Binding-site contacts:
Ligand atom CAF contacts residue ALA43 of chain 1.B at 3.9 Å (hydrophobic).
Ligand atom CAK contacts residue TYR95 of chain 1.B at 3.5 Å (hydrophobic).
Ligand atom CAV contacts residue ILE42 of chain 1.B at 3.7 Å (hydrophobic).
Ligand atom CAD contacts residue PHE36 of chain 1.B at 4.0 Å (hydrophobic).
Ligand atom CAU contacts residue TYR95 of chain 1.B at 3.6 Å (hydrophobic).
Ligand atom CAA contacts residue PHE33 of chain 1.B at 3.8 Å (hydrophobic).
Ligand atom CAA contacts residue PHE34 of chain 1.B at 3.7 Å (hydrophobic).
Ligand atom NAP contacts residue EDO1 of chain 1.F at 2.8 Å (h-bond).
Ligand atom CAA contacts residue VAL38 of chain 1.B at 3.8 Å (hydrophobic).
Ligand atom CAI contacts residue ASN89 of chain 1.B at 3.2 Å.
Ligand atom CAD contacts residue PRO37 of chain 1.B at 3.8 Å (hydrophobic).
Ligand atom CAK contacts residue ILE42 of chain 1.B at 3.6 Å (hydrophobic).
Ligand atom OAB contacts residue ASN89 of chain 1.B at 3.1 Å (h-bond).
Ligand atom CAF contacts residue ASN89 of chain 1.B at 3.4 Å.
Ligand atom NBA contacts residue TYR95 of chain 1.B at 3.6 Å.
Ligand atom CAX contacts residue ILE42 of chain 1.B at 3.9 Å (hydrophobic).
Ligand atom CAT contacts residue TYR95 of chain 1.B at 3.6 Å (hydrophobic).
Ligand atom CAS contacts residue TYR95 of chain 1.B at 3.6 Å (hydrophobic).
Ligand atom CAH contacts residue ILE42 of chain 1.B at 4.0 Å (hydrophobic).
Ligand atom CAH contacts residue PHE33 of chain 1.B at 3.8 Å (hydrophobic).
Ligand atom CAD contacts residue EDO1 of chain 1.F at 3.7 Å.
Ligand atom CAJ contacts residue VAL38 of chain 1.B at 4.0 Å (hydrophobic).
Ligand atom CAG contacts residue EDO1 of chain 1.F at 3.9 Å.
Ligand atom NAY contacts residue ILE42 of chain 1.B at 3.9 Å.
Ligand atom CAU contacts residue VAL38 of chain 1.B at 3.9 Å (hydrophobic).
Ligand atom CAM contacts residue ILE42 of chain 1.B at 3.5 Å (hydrophobic).
Ligand atom CAJ contacts residue PHE33 of chain 1.B at 3.3 Å (hydrophobic).
Ligand atom CAL contacts residue PRO44 of chain 1.B at 3.9 Å (hydrophobic).
Ligand atom CAE contacts residue PHE33 of chain 1.B at 3.9 Å (hydrophobic).
Ligand atom NAP contacts residue ILE42 of chain 1.B at 3.5 Å.
Ligand atom CAI contacts residue TYR95 of chain 1.B at 3.6 Å (hydrophobic).
Ligand atom CAE contacts residue TYR95 of chain 1.B at 3.5 Å (hydrophobic).
Ligand atom CAX contacts residue TYR95 of chain 1.B at 3.5 Å (hydrophobic).
Ligand atom CAR contacts residue VAL38 of chain 1.B at 3.8 Å (hydrophobic).
Ligand atom NAZ contacts residue ILE42 of chain 1.B at 3.7 Å.
Ligand atom CAD contacts residue ILE42 of chain 1.B at 3.4 Å (hydrophobic).
Ligand atom CAO contacts residue ILE42 of chain 1.B at 3.2 Å (hydrophobic).
Ligand atom CAJ contacts residue TYR95 of chain 1.B at 3.8 Å (hydrophobic).
Ligand atom CAW contacts residue EDO1 of chain 1.F at 3.8 Å.
Ligand atom CAF contacts residue TYR95 of chain 1.B at 3.6 Å (hydrophobic).

Sequence of chain 1.B:
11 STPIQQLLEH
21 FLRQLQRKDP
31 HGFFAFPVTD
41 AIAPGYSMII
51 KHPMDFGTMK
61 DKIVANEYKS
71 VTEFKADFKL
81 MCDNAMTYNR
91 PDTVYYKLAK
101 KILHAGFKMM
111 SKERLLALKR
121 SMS

A protein and the small-molecule ligand that binds it are described below.
Small molecule (SMILES): CC(=O)c1cc(-c2cccc3nccn23)c2cc(N3CCOCC3)ccn12